This small molecule binds to this protein.
Small molecule (SMILES): CC(=O)N[C@H]1[C@H](O[C@H]2[C@H](O)[C@@H](NC(C)=O)CO[C@@H]2CO)O[C@H](CO)[C@@H](O[C@@H]2O[C@H](CO[C@H]3O[C@H](CO[C@H]4O[C@H](CO)[C@@H](O)[C@H](O)[C@@H]4O[C@H]4O[C@H](CO)[C@@H](O)[C@H](O)[C@@H]4O)[C@@H](O)[C@H](O[C@H]4O[C@H](CO)[C@@H](O)[C@H](O)[C@@H]4O)[C@@H]3O)[C@@H](O)[C@H](O[C@H]3O[C@H](CO)[C@@H](O)[C@H](O)[C@@H]3O[C@H]3O[C@H](CO)[C@@H](O)[C@H](O)[C@@H]3O)[C@@H]2O)[C@@H]1O

Sequence of chain 1.A:
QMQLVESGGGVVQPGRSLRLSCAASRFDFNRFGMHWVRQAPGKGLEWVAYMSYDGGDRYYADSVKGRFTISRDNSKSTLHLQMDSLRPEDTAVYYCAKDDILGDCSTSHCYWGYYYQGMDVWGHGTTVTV

Sequence of chain 1.H:
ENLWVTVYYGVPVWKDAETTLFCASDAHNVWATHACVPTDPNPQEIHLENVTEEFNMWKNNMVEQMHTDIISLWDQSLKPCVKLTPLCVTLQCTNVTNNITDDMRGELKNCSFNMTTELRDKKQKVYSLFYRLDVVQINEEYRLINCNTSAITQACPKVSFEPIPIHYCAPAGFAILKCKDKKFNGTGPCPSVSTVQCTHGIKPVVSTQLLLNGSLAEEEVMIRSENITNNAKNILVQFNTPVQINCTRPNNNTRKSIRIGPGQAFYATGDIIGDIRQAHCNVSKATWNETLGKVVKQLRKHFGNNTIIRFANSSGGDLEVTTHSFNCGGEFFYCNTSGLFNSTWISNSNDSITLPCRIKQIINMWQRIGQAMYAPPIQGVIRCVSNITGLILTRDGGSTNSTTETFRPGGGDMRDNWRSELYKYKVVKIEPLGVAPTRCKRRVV

Binding-site contacts:
Ligand atom O5 contacts residue GLU181 of chain 1.H at 3.6 Å (salt-bridge).
Ligand atom C1 contacts residue ASN232 of chain 1.H at 1.4 Å.
Ligand atom C2 contacts residue ASP104 of chain 1.A at 3.2 Å.
Ligand atom N2 contacts residue ASN232 of chain 1.H at 2.9 Å (h-bond).
Ligand atom C7 contacts residue SER415 of chain 1.H at 3.9 Å.
Ligand atom O7 contacts residue ASN232 of chain 1.H at 3.7 Å.
Ligand atom C6 contacts residue NAG1 of chain 1.PA at 3.7 Å.
Ligand atom O6 contacts residue GLY348 of chain 1.H at 3.6 Å.
Ligand atom C3 contacts residue ASN232 of chain 1.H at 3.8 Å.
Ligand atom C8 contacts residue ASN346 of chain 1.H at 3.9 Å.
Ligand atom C5 contacts residue VAL414 of chain 1.H at 3.4 Å (hydrophobic).
Ligand atom O2 contacts residue ARG31 of chain 1.A at 2.3 Å (salt-bridge).
Ligand atom C3 contacts residue VAL414 of chain 1.H at 4.0 Å (hydrophobic).
Ligand atom O3 contacts residue CYS413 of chain 1.H at 3.4 Å (h-bond).
Ligand atom C5 contacts residue NAG1 of chain 1.PA at 4.0 Å.
Ligand atom C7 contacts residue ASN232 of chain 1.H at 3.5 Å.
Ligand atom N2 contacts residue SER415 of chain 1.H at 2.8 Å (h-bond).
Ligand atom O5 contacts residue ASN232 of chain 1.H at 2.3 Å (h-bond).
Ligand atom O4 contacts residue VAL414 of chain 1.H at 3.9 Å.
Ligand atom C3 contacts residue ARG31 of chain 1.A at 3.4 Å.
Ligand atom O7 contacts residue VAL414 of chain 1.H at 3.9 Å.
Ligand atom C8 contacts residue LEU231 of chain 1.H at 3.8 Å (hydrophobic).
Ligand atom C3 contacts residue SER415 of chain 1.H at 3.6 Å.
Ligand atom C5 contacts residue GLU181 of chain 1.H at 3.5 Å.
Ligand atom O3 contacts residue ARG31 of chain 1.A at 2.9 Å (salt-bridge).
Ligand atom C8 contacts residue SER415 of chain 1.H at 4.1 Å.
Ligand atom O5 contacts residue NAG1 of chain 1.PA at 3.5 Å.
Ligand atom C4 contacts residue ARG31 of chain 1.A at 3.5 Å.
Ligand atom C1 contacts residue SER415 of chain 1.H at 3.4 Å.
Ligand atom C8 contacts residue VAL224 of chain 1.H at 4.1 Å (hydrophobic).
Ligand atom O2 contacts residue ASP104 of chain 1.A at 3.1 Å (salt-bridge).
Ligand atom O6 contacts residue CYS413 of chain 1.H at 3.9 Å.
Ligand atom C2 contacts residue ASN232 of chain 1.H at 2.5 Å.
Ligand atom C2 contacts residue ARG31 of chain 1.A at 3.4 Å.
Ligand atom C5 contacts residue ASN232 of chain 1.H at 3.6 Å.
Ligand atom C2 contacts residue SER415 of chain 1.H at 3.4 Å.
Ligand atom C1 contacts residue GLU181 of chain 1.H at 4.0 Å.
Ligand atom C6 contacts residue GLU181 of chain 1.H at 3.1 Å.
Ligand atom C1 contacts residue ASP104 of chain 1.A at 3.9 Å.
Ligand atom C4 contacts residue VAL414 of chain 1.H at 4.0 Å (hydrophobic).